Binding-site contacts:
Ligand atom O5 contacts residue SER61 of chain 2.H at 4.3 Å.
Ligand atom C6 contacts residue ASN55 of chain 2.H at 4.4 Å.
Ligand atom O5 contacts residue SER60 of chain 2.H at 3.6 Å (h-bond).
Ligand atom O5 contacts residue ASN58 of chain 2.H at 2.3 Å (h-bond).
Ligand atom C2 contacts residue ASN58 of chain 2.H at 2.4 Å.
Ligand atom C5 contacts residue SER60 of chain 2.H at 3.9 Å.
Ligand atom C5 contacts residue SER61 of chain 2.H at 4.2 Å.
Ligand atom C6 contacts residue SER61 of chain 2.H at 3.2 Å.
Ligand atom C7 contacts residue ASN58 of chain 2.H at 3.7 Å.
Ligand atom O5 contacts residue SER61 of chain 2.H at 4.1 Å.
Ligand atom C1 contacts residue ASP81 of chain 2.E at 3.8 Å.
Ligand atom O5 contacts residue GLY62 of chain 2.H at 4.2 Å.
Ligand atom O5 contacts residue ASP81 of chain 2.E at 4.1 Å.
Ligand atom C4 contacts residue ASN58 of chain 2.H at 4.2 Å.
Ligand atom N2 contacts residue ASN58 of chain 2.H at 2.8 Å (h-bond).
Ligand atom C3 contacts residue ASN58 of chain 2.H at 3.8 Å.
Ligand atom C6 contacts residue GLY62 of chain 2.H at 3.8 Å.
Ligand atom C2 contacts residue ASP81 of chain 2.E at 4.0 Å.
Ligand atom O7 contacts residue ASN58 of chain 2.H at 3.8 Å.
Ligand atom C1 contacts residue ASN58 of chain 2.H at 1.4 Å.
Ligand atom O4 contacts residue ASP81 of chain 2.E at 4.5 Å.
Ligand atom C1 contacts residue SER60 of chain 2.H at 3.6 Å.
Ligand atom C6 contacts residue SER60 of chain 2.H at 3.9 Å.
Ligand atom C5 contacts residue ASN58 of chain 2.H at 3.6 Å.

Sequence of chain 2.H:
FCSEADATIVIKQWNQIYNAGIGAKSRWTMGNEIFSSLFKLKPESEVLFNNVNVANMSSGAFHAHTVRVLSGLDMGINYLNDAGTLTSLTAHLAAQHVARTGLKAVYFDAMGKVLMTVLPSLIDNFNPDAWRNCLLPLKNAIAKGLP

Sequence of chain 2.E:
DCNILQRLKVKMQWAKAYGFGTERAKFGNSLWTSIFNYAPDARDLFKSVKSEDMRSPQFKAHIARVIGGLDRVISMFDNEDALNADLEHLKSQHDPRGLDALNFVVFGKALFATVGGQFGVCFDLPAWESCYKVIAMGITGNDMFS

The protein below binds the small molecule below.
Small molecule (SMILES): CC(=O)N[C@H]1[C@H](O[C@H]2[C@H](O)[C@@H](NC(C)=O)CO[C@@H]2CO[C@@H]2O[C@@H](C)[C@@H](O)[C@@H](O)[C@@H]2O)O[C@H](CO)[C@@H](O[C@H]2O[C@H](CO[C@H]3O[C@H](CO)[C@@H](O)[C@H](O)[C@@H]3O)[C@@H](O)[C@H](O[C@H]3O[C@H](CO)[C@@H](O)[C@H](O)[C@@H]3O)[C@@H]2O)[C@@H]1O